Sequence of chain 1.B:
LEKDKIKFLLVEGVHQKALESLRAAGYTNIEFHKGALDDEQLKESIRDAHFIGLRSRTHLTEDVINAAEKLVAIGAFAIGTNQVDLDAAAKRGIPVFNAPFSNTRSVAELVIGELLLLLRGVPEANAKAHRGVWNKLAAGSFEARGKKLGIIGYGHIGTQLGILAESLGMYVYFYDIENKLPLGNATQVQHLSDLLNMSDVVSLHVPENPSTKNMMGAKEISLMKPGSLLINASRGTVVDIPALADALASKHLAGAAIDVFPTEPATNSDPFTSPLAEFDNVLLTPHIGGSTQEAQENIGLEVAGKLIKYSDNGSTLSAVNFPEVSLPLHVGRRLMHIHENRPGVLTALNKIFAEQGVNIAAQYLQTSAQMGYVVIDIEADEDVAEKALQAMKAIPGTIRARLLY

Sequence of chain 2.A:
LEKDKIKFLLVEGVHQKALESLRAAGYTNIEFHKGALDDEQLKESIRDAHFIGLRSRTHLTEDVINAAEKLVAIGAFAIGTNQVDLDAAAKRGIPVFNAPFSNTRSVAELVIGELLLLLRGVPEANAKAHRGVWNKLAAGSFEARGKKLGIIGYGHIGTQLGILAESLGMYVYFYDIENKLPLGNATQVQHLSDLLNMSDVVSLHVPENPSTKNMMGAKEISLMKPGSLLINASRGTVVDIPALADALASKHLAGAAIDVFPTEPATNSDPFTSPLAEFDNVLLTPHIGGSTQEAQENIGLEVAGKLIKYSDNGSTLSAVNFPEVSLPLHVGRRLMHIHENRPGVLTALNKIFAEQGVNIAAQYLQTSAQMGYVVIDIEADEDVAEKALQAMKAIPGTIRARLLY

A small-molecule ligand and the protein it binds are described below.
Small molecule (SMILES): N[C@@H](CO)C(=O)O

Binding-site contacts:
Ligand atom OXT contacts residue THR372 of chain 2.A at 4.0 Å.
Ligand atom CA contacts residue ARG347 of chain 2.A at 3.9 Å.
Ligand atom C contacts residue ASN346 of chain 2.A at 4.0 Å.
Ligand atom OG contacts residue GLY349 of chain 2.A at 3.5 Å (h-bond).
Ligand atom OG contacts residue ASN364 of chain 1.B at 3.6 Å.
Ligand atom O contacts residue LEU370 of chain 2.A at 3.2 Å.
Ligand atom CA contacts residue ASN346 of chain 2.A at 3.9 Å.
Ligand atom CB contacts residue LEU351 of chain 2.A at 3.6 Å (hydrophobic).
Ligand atom C contacts residue HIS344 of chain 2.A at 3.2 Å.
Ligand atom OXT contacts residue GLY377 of chain 2.A at 4.0 Å.
Ligand atom N contacts residue PRO348 of chain 2.A at 4.2 Å.
Ligand atom C contacts residue ILE365 of chain 1.B at 3.7 Å (hydrophobic).
Ligand atom OXT contacts residue ASN346 of chain 2.A at 3.4 Å (h-bond).
Ligand atom C contacts residue LEU370 of chain 2.A at 3.9 Å (hydrophobic).
Ligand atom C contacts residue THR372 of chain 2.A at 4.4 Å.
Ligand atom CB contacts residue ASN364 of chain 1.B at 4.1 Å.
Ligand atom N contacts residue ASN346 of chain 2.A at 2.8 Å (h-bond).
Ligand atom N contacts residue ARG347 of chain 2.A at 3.4 Å (salt-bridge).
Ligand atom CA contacts residue ASN364 of chain 1.B at 3.7 Å.
Ligand atom CB contacts residue VAL350 of chain 2.A at 4.1 Å (hydrophobic).
Ligand atom CB contacts residue ILE365 of chain 1.B at 4.1 Å (hydrophobic).
Ligand atom N contacts residue ILE365 of chain 1.B at 3.2 Å (h-bond).
Ligand atom OXT contacts residue HIS344 of chain 2.A at 2.7 Å (h-bond).
Ligand atom OXT contacts residue LEU370 of chain 2.A at 4.4 Å.
Ligand atom CB contacts residue ARG347 of chain 2.A at 3.4 Å.
Ligand atom OG contacts residue ILE365 of chain 1.B at 3.3 Å (h-bond).
Ligand atom O contacts residue ILE365 of chain 1.B at 4.2 Å.
Ligand atom OG contacts residue VAL363 of chain 1.B at 4.4 Å.
Ligand atom OXT contacts residue ILE365 of chain 1.B at 4.3 Å.
Ligand atom OXT contacts residue ARG347 of chain 2.A at 4.1 Å.
Ligand atom CB contacts residue GLY349 of chain 2.A at 3.9 Å.
Ligand atom CB contacts residue PRO348 of chain 2.A at 4.2 Å (hydrophobic).
Ligand atom C contacts residue ARG347 of chain 2.A at 4.4 Å.
Ligand atom OXT contacts residue GLU345 of chain 2.A at 3.8 Å.
Ligand atom OG contacts residue PRO348 of chain 2.A at 3.6 Å.
Ligand atom OG contacts residue ARG347 of chain 2.A at 3.7 Å.
Ligand atom O contacts residue LEU351 of chain 2.A at 4.0 Å.
Ligand atom N contacts residue ASN364 of chain 1.B at 2.4 Å (h-bond).
Ligand atom O contacts residue HIS344 of chain 2.A at 2.9 Å (h-bond).
Ligand atom CA contacts residue ILE365 of chain 1.B at 3.0 Å (hydrophobic).